Sequence of chain 1.A:
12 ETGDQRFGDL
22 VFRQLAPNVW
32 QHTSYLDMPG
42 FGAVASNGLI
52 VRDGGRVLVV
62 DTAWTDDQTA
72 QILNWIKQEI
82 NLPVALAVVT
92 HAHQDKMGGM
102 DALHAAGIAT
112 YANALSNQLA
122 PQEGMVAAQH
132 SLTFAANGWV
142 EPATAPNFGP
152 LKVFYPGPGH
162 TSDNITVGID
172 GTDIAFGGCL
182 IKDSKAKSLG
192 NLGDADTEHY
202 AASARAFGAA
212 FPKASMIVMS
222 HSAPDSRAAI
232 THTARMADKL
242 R

A small-molecule ligand and the protein it binds are described below.
Small molecule (SMILES): O=C(O)c1ccccc1/C=N/n1c(S)nnc1-c1ccc(C(F)(F)F)cc1

Binding-site contacts:
Ligand atom O2 contacts residue LYS183 of chain 1.A at 3.6 Å (salt-bridge).
Ligand atom N4 contacts residue HIS94 of chain 1.A at 3.0 Å (h-bond).
Ligand atom N1 contacts residue ASP96 of chain 1.A at 3.7 Å.
Ligand atom F3 contacts residue LEU37 of chain 1.A at 3.5 Å.
Ligand atom N3 contacts residue ZN1 of chain 1.C at 2.0 Å.
Ligand atom C13 contacts residue TRP65 of chain 1.A at 3.9 Å (hydrophobic).
Ligand atom C1 contacts residue ASN192 of chain 1.A at 3.4 Å.
Ligand atom C9 contacts residue ZN1 of chain 1.D at 2.9 Å.
Ligand atom N2 contacts residue ASP96 of chain 1.A at 3.6 Å (salt-bridge).
Ligand atom C11 contacts residue TRP65 of chain 1.A at 3.9 Å (hydrophobic).
Ligand atom C5 contacts residue VAL45 of chain 1.A at 3.3 Å (hydrophobic).
Ligand atom F2 contacts residue MET39 of chain 1.A at 3.6 Å.
Ligand atom F2 contacts residue LEU37 of chain 1.A at 3.6 Å.
Ligand atom N3 contacts residue ZN1 of chain 1.D at 3.8 Å.
Ligand atom C9 contacts residue ASP96 of chain 1.A at 3.4 Å.
Ligand atom F3 contacts residue GLN95 of chain 1.A at 3.3 Å.
Ligand atom N2 contacts residue ZN1 of chain 1.D at 3.6 Å.
Ligand atom O2 contacts residue GLY191 of chain 1.A at 3.4 Å.
Ligand atom O1 contacts residue ASN192 of chain 1.A at 2.9 Å (h-bond).
Ligand atom N4 contacts residue ASP96 of chain 1.A at 3.7 Å.
Ligand atom C9 contacts residue HIS161 of chain 1.A at 3.9 Å.
Ligand atom N3 contacts residue HIS94 of chain 1.A at 2.7 Å (h-bond).
Ligand atom S1 contacts residue CYS180 of chain 1.A at 3.5 Å (h-bond).
Ligand atom C12 contacts residue TRP65 of chain 1.A at 3.8 Å (hydrophobic).
Ligand atom C6 contacts residue HIS222 of chain 1.A at 3.4 Å.
Ligand atom N3 contacts residue ASP96 of chain 1.A at 3.5 Å (salt-bridge).
Ligand atom S1 contacts residue HIS222 of chain 1.A at 3.3 Å (h-bond).
Ligand atom O1 contacts residue GLY191 of chain 1.A at 3.9 Å.
Ligand atom N1 contacts residue ZN1 of chain 1.D at 3.8 Å.
Ligand atom S1 contacts residue ASP96 of chain 1.A at 3.5 Å (salt-bridge).
Ligand atom S1 contacts residue HIS161 of chain 1.A at 3.5 Å.
Ligand atom C6 contacts residue VAL45 of chain 1.A at 3.5 Å (hydrophobic).
Ligand atom C5 contacts residue HIS222 of chain 1.A at 3.5 Å.
Ligand atom O2 contacts residue ASN192 of chain 1.A at 3.3 Å (h-bond).
Ligand atom N4 contacts residue ZN1 of chain 1.C at 3.0 Å.
Ligand atom S1 contacts residue ZN1 of chain 1.D at 2.0 Å.
Ligand atom N3 contacts residue HIS92 of chain 1.A at 3.7 Å.
Ligand atom N3 contacts residue HIS161 of chain 1.A at 3.4 Å (h-bond).
Ligand atom S1 contacts residue ZN1 of chain 1.C at 3.5 Å.
Ligand atom C9 contacts residue ZN1 of chain 1.C at 2.9 Å.